Sequence of chain 1.A:
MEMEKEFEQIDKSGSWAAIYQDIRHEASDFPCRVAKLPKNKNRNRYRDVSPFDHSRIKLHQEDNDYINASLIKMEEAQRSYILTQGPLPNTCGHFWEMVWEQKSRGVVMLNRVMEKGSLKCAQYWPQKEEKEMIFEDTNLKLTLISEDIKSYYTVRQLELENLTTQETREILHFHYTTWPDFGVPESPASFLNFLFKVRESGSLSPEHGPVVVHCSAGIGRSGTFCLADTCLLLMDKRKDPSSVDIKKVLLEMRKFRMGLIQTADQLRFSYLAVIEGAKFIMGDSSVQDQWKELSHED

Binding-site contacts:
Ligand atom O14 contacts residue ALA217 of chain 1.A at 2.8 Å (h-bond).
Ligand atom N9 contacts residue GLY220 of chain 1.A at 3.5 Å.
Ligand atom C5 contacts residue ASP181 of chain 1.A at 3.9 Å.
Ligand atom S8 contacts residue ALA217 of chain 1.A at 3.8 Å.
Ligand atom C2 contacts residue ALA217 of chain 1.A at 3.7 Å (hydrophobic).
Ligand atom C6 contacts residue ALA217 of chain 1.A at 3.6 Å (hydrophobic).
Ligand atom C11 contacts residue ASP181 of chain 1.A at 3.3 Å.
Ligand atom C5 contacts residue PHE182 of chain 1.A at 3.7 Å (hydrophobic).
Ligand atom C5 contacts residue ALA217 of chain 1.A at 3.9 Å (hydrophobic).
Ligand atom N9 contacts residue ASP181 of chain 1.A at 3.7 Å.
Ligand atom O14 contacts residue ARG221 of chain 1.A at 3.4 Å (salt-bridge).
Ligand atom O13 contacts residue ILE219 of chain 1.A at 3.0 Å (h-bond).
Ligand atom C10 contacts residue ASP181 of chain 1.A at 3.4 Å.
Ligand atom O12 contacts residue GLN266 of chain 1.A at 2.9 Å (h-bond).
Ligand atom N9 contacts residue ARG221 of chain 1.A at 3.2 Å (salt-bridge).
Ligand atom S8 contacts residue GLY220 of chain 1.A at 3.8 Å.
Ligand atom C1 contacts residue GLN262 of chain 1.A at 3.5 Å.
Ligand atom C2 contacts residue VAL49 of chain 1.A at 3.9 Å (hydrophobic).
Ligand atom O12 contacts residue PHE182 of chain 1.A at 2.9 Å (h-bond).
Ligand atom C1 contacts residue ALA217 of chain 1.A at 3.5 Å (hydrophobic).
Ligand atom S8 contacts residue CYS215 of chain 1.A at 3.5 Å (h-bond).
Ligand atom C11 contacts residue PHE182 of chain 1.A at 3.6 Å (hydrophobic).
Ligand atom C10 contacts residue GLY220 of chain 1.A at 3.7 Å.
Ligand atom O14 contacts residue ASP181 of chain 1.A at 3.6 Å.
Ligand atom O14 contacts residue CYS215 of chain 1.A at 3.4 Å (h-bond).
Ligand atom C6 contacts residue PHE182 of chain 1.A at 3.6 Å (hydrophobic).
Ligand atom S8 contacts residue ASP181 of chain 1.A at 3.9 Å.
Ligand atom O13 contacts residue ALA217 of chain 1.A at 3.3 Å.
Ligand atom N7 contacts residue ASP181 of chain 1.A at 3.5 Å (salt-bridge).
Ligand atom O14 contacts residue SER216 of chain 1.A at 3.0 Å (h-bond).
Ligand atom C2 contacts residue GLN262 of chain 1.A at 3.8 Å.
Ligand atom O13 contacts residue CYS215 of chain 1.A at 3.2 Å (h-bond).
Ligand atom O12 contacts residue ARG221 of chain 1.A at 3.7 Å.
Ligand atom C1 contacts residue ILE219 of chain 1.A at 3.9 Å (hydrophobic).
Ligand atom C4 contacts residue TYR46 of chain 1.A at 3.6 Å (hydrophobic).
Ligand atom O13 contacts residue GLY218 of chain 1.A at 3.4 Å (h-bond).
Ligand atom C10 contacts residue PHE182 of chain 1.A at 3.5 Å (hydrophobic).
Ligand atom O13 contacts residue GLY220 of chain 1.A at 2.8 Å (h-bond).
Ligand atom C10 contacts residue ARG221 of chain 1.A at 3.8 Å.
Ligand atom N9 contacts residue CYS215 of chain 1.A at 3.7 Å.

The small molecule below binds the protein below.
Small molecule (SMILES): O=C1CN(c2ccccc2)S(=O)(=O)N1